The small molecule below binds the protein below.
Small molecule (SMILES): CC(=O)N[C@@H]1[C@@H](O)[C@H](O)[C@@H](CO)O[C@H]1O

Sequence of chain 1.C:
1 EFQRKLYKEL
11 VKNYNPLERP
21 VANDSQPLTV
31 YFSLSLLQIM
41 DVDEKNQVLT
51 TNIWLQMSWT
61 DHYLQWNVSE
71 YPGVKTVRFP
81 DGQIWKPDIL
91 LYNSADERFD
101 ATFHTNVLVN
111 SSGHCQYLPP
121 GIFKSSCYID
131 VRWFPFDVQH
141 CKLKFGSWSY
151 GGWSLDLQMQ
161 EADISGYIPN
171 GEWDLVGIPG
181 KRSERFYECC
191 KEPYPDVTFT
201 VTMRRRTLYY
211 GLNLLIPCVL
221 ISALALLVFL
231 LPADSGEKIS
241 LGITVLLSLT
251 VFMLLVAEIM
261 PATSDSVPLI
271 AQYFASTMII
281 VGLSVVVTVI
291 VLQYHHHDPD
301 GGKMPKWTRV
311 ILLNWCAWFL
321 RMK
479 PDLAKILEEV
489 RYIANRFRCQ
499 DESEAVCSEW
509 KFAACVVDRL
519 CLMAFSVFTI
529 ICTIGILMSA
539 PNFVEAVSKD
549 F

Binding-site contacts:
Ligand atom C3 contacts residue ASN67 of chain 1.C at 3.8 Å.
Ligand atom C1 contacts residue GLU70 of chain 1.C at 4.4 Å.
Ligand atom C6 contacts residue SER69 of chain 1.C at 3.6 Å.
Ligand atom O6 contacts residue GLU70 of chain 1.C at 3.7 Å.
Ligand atom O5 contacts residue ASN67 of chain 1.C at 2.3 Å (h-bond).
Ligand atom C1 contacts residue SER69 of chain 1.C at 4.0 Å.
Ligand atom C5 contacts residue ASN67 of chain 1.C at 3.6 Å.
Ligand atom C4 contacts residue ASN67 of chain 1.C at 4.2 Å.
Ligand atom C7 contacts residue ASN67 of chain 1.C at 2.9 Å.
Ligand atom C8 contacts residue ASN67 of chain 1.C at 3.2 Å.
Ligand atom O5 contacts residue SER69 of chain 1.C at 3.6 Å.
Ligand atom C2 contacts residue ASN67 of chain 1.C at 2.5 Å.
Ligand atom C5 contacts residue SER69 of chain 1.C at 3.6 Å.
Ligand atom O7 contacts residue ASN67 of chain 1.C at 3.4 Å (h-bond).
Ligand atom C1 contacts residue ASN67 of chain 1.C at 1.4 Å.
Ligand atom N2 contacts residue ASN67 of chain 1.C at 3.0 Å (h-bond).
Ligand atom O5 contacts residue GLU70 of chain 1.C at 3.7 Å.